Binding-site contacts:
Ligand atom C2 contacts residue THR80 of chain 2.A at 3.5 Å.
Ligand atom C27 contacts residue ASN238 of chain 2.A at 3.6 Å.
Ligand atom O3 contacts residue GLU43 of chain 2.A at 2.7 Å (salt-bridge).
Ligand atom O6 contacts residue ALA132 of chain 2.A at 2.7 Å (h-bond).
Ligand atom C16 contacts residue ILE73 of chain 2.A at 3.4 Å (hydrophobic).
Ligand atom C26 contacts residue THR77 of chain 2.A at 3.5 Å.
Ligand atom O14 contacts residue THR77 of chain 2.A at 3.2 Å.
Ligand atom C2 contacts residue GLU43 of chain 2.A at 3.6 Å.
Ligand atom O2 contacts residue GLU43 of chain 2.A at 2.8 Å (salt-bridge).
Ligand atom O3 contacts residue ARG121 of chain 2.A at 3.6 Å.
Ligand atom C6 contacts residue PHE131 of chain 2.A at 3.6 Å (hydrophobic).
Ligand atom O6 contacts residue MET76 of chain 2.A at 3.7 Å.
Ligand atom C18 contacts residue TYR142 of chain 2.A at 3.1 Å (hydrophobic).
Ligand atom C6 contacts residue ALA132 of chain 2.A at 3.5 Å (hydrophobic).
Ligand atom O20 contacts residue LEU154 of chain 2.A at 3.5 Å.
Ligand atom O14 contacts residue THR80 of chain 2.A at 3.3 Å (h-bond).
Ligand atom C7 contacts residue MET76 of chain 2.A at 3.6 Å (hydrophobic).
Ligand atom O2 contacts residue ARG117 of chain 2.A at 2.9 Å (salt-bridge).
Ligand atom C3 contacts residue GLU43 of chain 2.A at 3.4 Å.
Ligand atom O20 contacts residue TYR142 of chain 2.A at 2.5 Å (h-bond).
Ligand atom C18 contacts residue VAL118 of chain 2.A at 3.5 Å (hydrophobic).
Ligand atom C16 contacts residue THR77 of chain 2.A at 3.6 Å.
Ligand atom C17 contacts residue TYR142 of chain 2.A at 3.7 Å (hydrophobic).
Ligand atom C8 contacts residue THR80 of chain 2.A at 3.6 Å.
Ligand atom C25 contacts residue ASN238 of chain 2.A at 3.7 Å.
Ligand atom C15 contacts residue THR77 of chain 2.A at 3.6 Å.
Ligand atom C20 contacts residue TYR142 of chain 2.A at 3.6 Å (hydrophobic).
Ligand atom C7 contacts residue PHE131 of chain 2.A at 3.7 Å (hydrophobic).
Ligand atom C9 contacts residue THR80 of chain 2.A at 3.1 Å.
Ligand atom C3 contacts residue THR80 of chain 2.A at 3.6 Å.
Ligand atom C16 contacts residue TYR142 of chain 2.A at 3.3 Å (hydrophobic).
Ligand atom O6 contacts residue PHE131 of chain 2.A at 2.9 Å.
Ligand atom C15 contacts residue ILE73 of chain 2.A at 3.6 Å (hydrophobic).
Ligand atom C26 contacts residue MET147 of chain 2.A at 3.6 Å (hydrophobic).
Ligand atom C15 contacts residue PHE131 of chain 2.A at 3.6 Å (hydrophobic).
Ligand atom C24 contacts residue ASN238 of chain 2.A at 3.6 Å.
Ligand atom O3 contacts residue GLN44 of chain 2.A at 3.6 Å.
Ligand atom O22 contacts residue VAL150 of chain 2.A at 3.4 Å.
Ligand atom C19 contacts residue LEU130 of chain 2.A at 3.6 Å (hydrophobic).
Ligand atom C4 contacts residue THR80 of chain 2.A at 3.4 Å.

Sequence of chain 2.A:
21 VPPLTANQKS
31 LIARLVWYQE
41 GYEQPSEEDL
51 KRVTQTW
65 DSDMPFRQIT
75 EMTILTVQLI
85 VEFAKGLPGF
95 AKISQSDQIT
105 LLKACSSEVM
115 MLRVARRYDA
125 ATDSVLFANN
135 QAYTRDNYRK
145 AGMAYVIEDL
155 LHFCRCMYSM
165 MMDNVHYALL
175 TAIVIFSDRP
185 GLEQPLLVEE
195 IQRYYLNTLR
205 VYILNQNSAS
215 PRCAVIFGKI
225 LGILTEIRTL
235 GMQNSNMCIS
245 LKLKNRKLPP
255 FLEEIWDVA

This small molecule binds to this protein.
Small molecule (SMILES): CC(C)CC[C@@H](O)[C@](C)(O)[C@H]1CC[C@@]2(O)C3=CC(=O)[C@@H]4C[C@@H](O)[C@@H](O)C[C@]4(C)[C@H]3CC[C@]12C